Sequence of chain 1.A:
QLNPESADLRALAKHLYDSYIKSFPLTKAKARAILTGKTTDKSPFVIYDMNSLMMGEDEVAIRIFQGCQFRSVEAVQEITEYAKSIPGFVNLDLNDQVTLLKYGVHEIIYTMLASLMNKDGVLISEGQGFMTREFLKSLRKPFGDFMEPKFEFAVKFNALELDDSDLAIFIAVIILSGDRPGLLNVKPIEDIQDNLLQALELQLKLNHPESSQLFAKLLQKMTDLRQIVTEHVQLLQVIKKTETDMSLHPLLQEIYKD

A small-molecule ligand and the protein it binds are described below.
Small molecule (SMILES): O=C(O)Cc1cc(I)c(Oc2cc(I)c(O)c(I)c2)c(I)c1

Binding-site contacts:
Ligand atom O9 contacts residue MET164 of chain 1.A at 3.0 Å (h-bond).
Ligand atom O9 contacts residue HIS249 of chain 1.A at 3.9 Å.
Ligand atom C8 contacts residue HIS249 of chain 1.A at 3.8 Å.
Ligand atom C3 contacts residue CYS85 of chain 1.A at 3.5 Å (hydrophobic).
Ligand atom C4' contacts residue SER142 of chain 1.A at 3.4 Å.
Ligand atom I3 contacts residue CYS85 of chain 1.A at 3.9 Å.
Ligand atom C1 contacts residue CYS85 of chain 1.A at 3.6 Å (hydrophobic).
Ligand atom C3' contacts residue SER142 of chain 1.A at 3.9 Å.
Ligand atom C2 contacts residue CYS85 of chain 1.A at 3.3 Å (hydrophobic).
Ligand atom C8 contacts residue TYR127 of chain 1.A at 3.8 Å (hydrophobic).
Ligand atom C4' contacts residue ILE141 of chain 1.A at 3.7 Å (hydrophobic).
Ligand atom O9 contacts residue LYS167 of chain 1.A at 3.4 Å (salt-bridge).
Ligand atom I3' contacts residue GLU143 of chain 1.A at 3.6 Å.
Ligand atom O4' contacts residue ILE141 of chain 1.A at 3.6 Å.
Ligand atom I3' contacts residue ARG88 of chain 1.A at 3.8 Å.
Ligand atom O8 contacts residue TYR127 of chain 1.A at 2.7 Å (h-bond).
Ligand atom O4 contacts residue LEU130 of chain 1.A at 3.0 Å.
Ligand atom C4' contacts residue ARG88 of chain 1.A at 3.5 Å.
Ligand atom C6' contacts residue ILE141 of chain 1.A at 4.0 Å (hydrophobic).
Ligand atom O4' contacts residue ARG88 of chain 1.A at 3.9 Å.
Ligand atom C4 contacts residue LEU130 of chain 1.A at 3.6 Å (hydrophobic).
Ligand atom C3' contacts residue ARG88 of chain 1.A at 3.5 Å.
Ligand atom I5 contacts residue ARG88 of chain 1.A at 3.6 Å.
Ligand atom C6 contacts residue CYS85 of chain 1.A at 3.9 Å (hydrophobic).
Ligand atom C1' contacts residue ARG88 of chain 1.A at 4.0 Å.
Ligand atom C7 contacts residue SER89 of chain 1.A at 4.0 Å.
Ligand atom O8 contacts residue HIS249 of chain 1.A at 3.4 Å.
Ligand atom C2 contacts residue MET164 of chain 1.A at 3.4 Å (hydrophobic).
Ligand atom C6' contacts residue ARG88 of chain 1.A at 4.0 Å.
Ligand atom C7 contacts residue CYS85 of chain 1.A at 3.9 Å (hydrophobic).
Ligand atom I3 contacts residue MET164 of chain 1.A at 4.0 Å.
Ligand atom C3' contacts residue ILE141 of chain 1.A at 3.8 Å (hydrophobic).
Ligand atom O4' contacts residue SER142 of chain 1.A at 2.6 Å (h-bond).
Ligand atom C2' contacts residue ARG88 of chain 1.A at 3.8 Å.
Ligand atom O9 contacts residue PHE163 of chain 1.A at 3.8 Å.
Ligand atom C5' contacts residue ILE141 of chain 1.A at 3.8 Å (hydrophobic).
Ligand atom O8 contacts residue LYS167 of chain 1.A at 3.9 Å.
Ligand atom C5' contacts residue ARG88 of chain 1.A at 3.7 Å.
Ligand atom C6 contacts residue SER89 of chain 1.A at 3.5 Å.
Ligand atom I3' contacts residue SER142 of chain 1.A at 3.8 Å.